Sequence of chain 54.A:
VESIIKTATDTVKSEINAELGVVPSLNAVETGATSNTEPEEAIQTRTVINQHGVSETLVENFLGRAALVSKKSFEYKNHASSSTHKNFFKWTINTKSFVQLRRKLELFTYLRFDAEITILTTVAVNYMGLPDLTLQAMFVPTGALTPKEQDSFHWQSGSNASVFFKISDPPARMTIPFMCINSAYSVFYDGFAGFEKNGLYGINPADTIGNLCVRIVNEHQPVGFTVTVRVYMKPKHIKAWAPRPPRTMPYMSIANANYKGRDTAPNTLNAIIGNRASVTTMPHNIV

Sequence of chain 54.C:
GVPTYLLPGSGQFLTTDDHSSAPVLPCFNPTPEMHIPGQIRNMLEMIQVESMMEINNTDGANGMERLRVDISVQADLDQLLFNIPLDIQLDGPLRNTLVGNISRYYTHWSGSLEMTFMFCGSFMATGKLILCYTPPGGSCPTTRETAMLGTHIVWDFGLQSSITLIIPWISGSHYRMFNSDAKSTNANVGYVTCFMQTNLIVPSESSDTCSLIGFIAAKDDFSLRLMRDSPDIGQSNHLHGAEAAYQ

Binding-site contacts:
Ligand atom C11 contacts residue PRO231 of chain 54.C at 3.5 Å (hydrophobic).
Ligand atom O6 contacts residue PRO274 of chain 54.A at 3.6 Å.
Ligand atom C11 contacts residue ASP232 of chain 54.C at 3.6 Å.
Ligand atom C11 contacts residue ILE233 of chain 54.C at 3.6 Å (hydrophobic).
Ligand atom C5 contacts residue GLY282 of chain 54.A at 3.8 Å.
Ligand atom O4 contacts residue ARG95 of chain 54.C at 3.5 Å.
Ligand atom C10 contacts residue ASN275 of chain 54.A at 3.3 Å.
Ligand atom C5 contacts residue PRO274 of chain 54.A at 3.9 Å (hydrophobic).
Ligand atom C1 contacts residue ASN283 of chain 54.A at 3.4 Å.
Ligand atom C11 contacts residue GLY234 of chain 54.C at 3.8 Å.
Ligand atom C1 contacts residue ARG104 of chain 54.C at 3.8 Å.
Ligand atom O6 contacts residue GLY282 of chain 54.A at 3.5 Å.
Ligand atom C5 contacts residue PRO231 of chain 54.C at 3.7 Å (hydrophobic).
Ligand atom O3 contacts residue ASP91 of chain 54.C at 3.5 Å.
Ligand atom C4 contacts residue PRO231 of chain 54.C at 3.6 Å (hydrophobic).
Ligand atom O6 contacts residue ALA273 of chain 54.A at 3.7 Å.
Ligand atom O2 contacts residue ASP91 of chain 54.C at 2.5 Å (salt-bridge).
Ligand atom O4 contacts residue ASP232 of chain 54.C at 2.8 Å (salt-bridge).
Ligand atom O7 contacts residue PRO274 of chain 54.A at 3.6 Å.
Ligand atom C2 contacts residue ASP91 of chain 54.C at 3.2 Å.
Ligand atom C4 contacts residue ASP232 of chain 54.C at 3.4 Å.
Ligand atom O6 contacts residue ASN283 of chain 54.A at 3.0 Å (h-bond).
Ligand atom O10 contacts residue ARG270 of chain 54.A at 3.6 Å.
Ligand atom N5 contacts residue ASN275 of chain 54.A at 3.4 Å (h-bond).
Ligand atom O2 contacts residue PRO274 of chain 54.A at 3.4 Å.
Ligand atom C5 contacts residue ASN275 of chain 54.A at 3.5 Å.
Ligand atom C6 contacts residue GLY282 of chain 54.A at 3.6 Å.
Ligand atom C3 contacts residue ARG104 of chain 54.C at 3.8 Å.
Ligand atom N5 contacts residue PRO231 of chain 54.C at 3.0 Å (h-bond).
Ligand atom O2 contacts residue GLY282 of chain 54.A at 3.8 Å.
Ligand atom O1B contacts residue ARG104 of chain 54.C at 3.0 Å (salt-bridge).
Ligand atom C6 contacts residue ALA273 of chain 54.A at 3.8 Å (hydrophobic).
Ligand atom C4 contacts residue ASN275 of chain 54.A at 3.7 Å.
Ligand atom C10 contacts residue PRO231 of chain 54.C at 3.8 Å (hydrophobic).
Ligand atom C5 contacts residue ASN283 of chain 54.A at 3.8 Å.
Ligand atom O10 contacts residue ASN275 of chain 54.A at 3.0 Å (h-bond).
Ligand atom O4 contacts residue ASN275 of chain 54.A at 3.0 Å (h-bond).
Ligand atom O5 contacts residue ASN283 of chain 54.A at 3.7 Å.
Ligand atom C6 contacts residue ASN283 of chain 54.A at 3.8 Å.
Ligand atom O4 contacts residue PRO231 of chain 54.C at 3.9 Å.

The protein below binds the small molecule below.
Small molecule (SMILES): CC(=O)N[C@@H]1[C@@H](O)[C@H](O[C@@H]2O[C@H](CO)[C@H](O)[C@H](O[C@]3(C(=O)O)C[C@H](O)[C@@H](NC(C)=O)[C@H]([C@H](O)[C@H](O)CO)O3)[C@H]2O)[C@@H](CO)O[C@H]1O